Sequence of chain 1.D:
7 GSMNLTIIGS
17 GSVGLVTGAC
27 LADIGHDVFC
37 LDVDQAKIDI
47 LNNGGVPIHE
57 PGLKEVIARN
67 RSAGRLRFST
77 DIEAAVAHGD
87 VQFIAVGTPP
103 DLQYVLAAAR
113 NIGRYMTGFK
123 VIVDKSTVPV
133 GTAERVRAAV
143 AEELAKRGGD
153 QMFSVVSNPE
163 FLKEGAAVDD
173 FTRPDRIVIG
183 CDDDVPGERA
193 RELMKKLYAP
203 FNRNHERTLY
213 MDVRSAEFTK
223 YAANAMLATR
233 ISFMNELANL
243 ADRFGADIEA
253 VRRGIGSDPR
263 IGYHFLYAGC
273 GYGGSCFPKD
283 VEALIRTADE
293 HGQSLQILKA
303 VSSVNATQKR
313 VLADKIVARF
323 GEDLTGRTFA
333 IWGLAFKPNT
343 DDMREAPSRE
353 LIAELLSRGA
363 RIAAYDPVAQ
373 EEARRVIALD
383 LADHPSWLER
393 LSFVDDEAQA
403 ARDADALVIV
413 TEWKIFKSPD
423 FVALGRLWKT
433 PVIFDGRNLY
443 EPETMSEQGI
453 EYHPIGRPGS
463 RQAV

Binding-site contacts:
Ligand atom O'Q contacts residue LYS222 of chain 1.D at 2.9 Å (salt-bridge).
Ligand atom C6' contacts residue GLU162 of chain 1.D at 3.5 Å.
Ligand atom C3' contacts residue LEU164 of chain 1.D at 3.5 Å (hydrophobic).
Ligand atom O4 contacts residue LEU268 of chain 1.D at 3.5 Å (h-bond).
Ligand atom C4' contacts residue LEU164 of chain 1.D at 3.3 Å (hydrophobic).
Ligand atom C6' contacts residue CYS278 of chain 1.D at 3.2 Å (hydrophobic).
Ligand atom O4' contacts residue PHE163 of chain 1.D at 2.9 Å.
Ligand atom N1 contacts residue ILE233 of chain 1.D at 3.4 Å.
Ligand atom O'P contacts residue GOL1 of chain 1.HA at 2.6 Å (h-bond).
Ligand atom N3 contacts residue TYR269 of chain 1.D at 3.0 Å (h-bond).
Ligand atom O2B contacts residue LYS339 of chain 1.D at 2.9 Å (salt-bridge).
Ligand atom O4 contacts residue TYR269 of chain 1.D at 3.0 Å (h-bond).
Ligand atom O3D contacts residue GLY275 of chain 1.D at 3.0 Å (h-bond).
Ligand atom O'P contacts residue CYS278 of chain 1.D at 3.2 Å (h-bond).
Ligand atom O4 contacts residue PHE267 of chain 1.D at 3.3 Å.
Ligand atom O3' contacts residue PHE163 of chain 1.D at 3.2 Å (h-bond).
Ligand atom O3D contacts residue PHE338 of chain 1.D at 3.0 Å (h-bond).
Ligand atom O2' contacts residue ARG262 of chain 1.C at 3.0 Å (salt-bridge).
Ligand atom C1' contacts residue PHE279 of chain 1.D at 3.5 Å (hydrophobic).
Ligand atom C5' contacts residue LEU164 of chain 1.D at 3.3 Å (hydrophobic).
Ligand atom O4' contacts residue LYS222 of chain 1.D at 3.0 Å (salt-bridge).
Ligand atom O5' contacts residue CYS278 of chain 1.D at 3.3 Å.
Ligand atom O2B contacts residue GLU166 of chain 1.D at 3.2 Å (salt-bridge).
Ligand atom O2A contacts residue PHE279 of chain 1.D at 3.4 Å.
Ligand atom C6 contacts residue ILE233 of chain 1.D at 3.6 Å (hydrophobic).
Ligand atom C2 contacts residue ILE233 of chain 1.D at 3.5 Å (hydrophobic).
Ligand atom C6' contacts residue LYS222 of chain 1.D at 3.4 Å.
Ligand atom O3A contacts residue LYS339 of chain 1.D at 3.3 Å (salt-bridge).
Ligand atom O4D contacts residue TYR274 of chain 1.D at 3.3 Å.
Ligand atom C4D contacts residue TYR274 of chain 1.D at 3.6 Å (hydrophobic).
Ligand atom O'P contacts residue LEU164 of chain 1.D at 3.4 Å (h-bond).
Ligand atom O'Q contacts residue ASN226 of chain 1.D at 2.9 Å (h-bond).
Ligand atom C4' contacts residue LYS222 of chain 1.D at 3.4 Å.
Ligand atom O'Q contacts residue CYS278 of chain 1.D at 3.1 Å.
Ligand atom O2 contacts residue ARG439 of chain 1.D at 3.1 Å (salt-bridge).
Ligand atom O2A contacts residue PHE267 of chain 1.D at 3.2 Å.
Ligand atom O4D contacts residue ILE233 of chain 1.D at 3.5 Å.
Ligand atom O4' contacts residue LEU164 of chain 1.D at 2.7 Å (h-bond).
Ligand atom O3' contacts residue ARG262 of chain 1.C at 2.8 Å (salt-bridge).
Ligand atom O'P contacts residue GLU162 of chain 1.D at 2.8 Å (salt-bridge).

The protein below binds the small molecule below.
Small molecule (SMILES): O=C(O)[C@H]1O[C@H](O[P](=O)(O)O[P](=O)(O)OC[C@H]2O[C@@H](n3ccc(=O)[nH]c3=O)[C@H](O)[C@@H]2O)[C@H](O)[C@@H](O)[C@@H]1O

Sequence of chain 1.C:
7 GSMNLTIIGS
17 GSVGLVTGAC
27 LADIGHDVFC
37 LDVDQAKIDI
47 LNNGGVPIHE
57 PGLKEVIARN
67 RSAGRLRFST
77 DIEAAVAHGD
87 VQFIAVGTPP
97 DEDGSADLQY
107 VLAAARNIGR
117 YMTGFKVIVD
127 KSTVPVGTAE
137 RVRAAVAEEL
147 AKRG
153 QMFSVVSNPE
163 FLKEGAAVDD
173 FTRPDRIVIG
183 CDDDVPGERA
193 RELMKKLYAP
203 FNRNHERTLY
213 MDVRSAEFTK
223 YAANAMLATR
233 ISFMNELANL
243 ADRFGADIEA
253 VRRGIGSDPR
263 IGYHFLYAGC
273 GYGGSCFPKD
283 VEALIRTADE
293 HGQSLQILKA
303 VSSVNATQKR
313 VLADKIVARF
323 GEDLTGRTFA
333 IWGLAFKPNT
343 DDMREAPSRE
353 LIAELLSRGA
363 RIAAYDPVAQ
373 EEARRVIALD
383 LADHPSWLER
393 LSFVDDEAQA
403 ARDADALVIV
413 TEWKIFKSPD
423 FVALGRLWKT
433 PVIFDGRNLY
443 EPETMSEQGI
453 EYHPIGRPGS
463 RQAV